Sequence of chain 1.C:
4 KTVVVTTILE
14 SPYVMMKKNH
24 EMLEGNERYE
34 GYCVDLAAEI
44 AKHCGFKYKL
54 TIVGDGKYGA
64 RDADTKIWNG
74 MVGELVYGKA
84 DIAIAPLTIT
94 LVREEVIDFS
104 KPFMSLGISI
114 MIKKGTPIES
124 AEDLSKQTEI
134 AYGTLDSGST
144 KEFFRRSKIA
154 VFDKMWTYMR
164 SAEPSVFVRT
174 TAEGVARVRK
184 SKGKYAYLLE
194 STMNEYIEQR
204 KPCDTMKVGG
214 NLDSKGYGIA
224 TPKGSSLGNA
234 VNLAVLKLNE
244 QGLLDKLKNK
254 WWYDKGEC

This small molecule binds to this protein.
Small molecule (SMILES): N[C@@H](Cn1oc(=O)[nH]c1=O)C(=O)O

Binding-site contacts:
Ligand atom O19 contacts residue LEU192 of chain 1.C at 3.5 Å.
Ligand atom C03 contacts residue LEU138 of chain 1.C at 3.9 Å (hydrophobic).
Ligand atom O17 contacts residue TYR61 of chain 1.C at 3.4 Å.
Ligand atom C02 contacts residue THR91 of chain 1.C at 3.4 Å.
Ligand atom O16 contacts residue ARG96 of chain 1.C at 2.8 Å (salt-bridge).
Ligand atom O16 contacts residue LEU90 of chain 1.C at 3.5 Å.
Ligand atom C01 contacts residue THR91 of chain 1.C at 3.6 Å.
Ligand atom N14 contacts residue LEU138 of chain 1.C at 3.4 Å.
Ligand atom O19 contacts residue GLU193 of chain 1.C at 2.9 Å (salt-bridge).
Ligand atom O17 contacts residue ARG96 of chain 1.C at 2.8 Å (salt-bridge).
Ligand atom NP3 contacts residue GLU193 of chain 1.C at 2.9 Å (salt-bridge).
Ligand atom O16 contacts residue PRO89 of chain 1.C at 3.6 Å (h-bond).
Ligand atom C04 contacts residue THR143 of chain 1.C at 3.3 Å.
Ligand atom C01 contacts residue TYR61 of chain 1.C at 3.5 Å (hydrophobic).
Ligand atom O20 contacts residue LEU138 of chain 1.C at 3.9 Å.
Ligand atom NP3 contacts residue TYR61 of chain 1.C at 3.8 Å.
Ligand atom O20 contacts residue MET196 of chain 1.C at 3.5 Å.
Ligand atom C05 contacts residue THR143 of chain 1.C at 3.9 Å.
Ligand atom C01 contacts residue SER142 of chain 1.C at 3.3 Å.
Ligand atom O17 contacts residue GLY141 of chain 1.C at 3.3 Å.
Ligand atom O18 contacts residue SER142 of chain 1.C at 3.2 Å (h-bond).
Ligand atom O18 contacts residue THR143 of chain 1.C at 3.0 Å (h-bond).
Ligand atom C05 contacts residue GLU193 of chain 1.C at 3.6 Å.
Ligand atom NP3 contacts residue THR91 of chain 1.C at 2.9 Å (h-bond).
Ligand atom N15 contacts residue THR143 of chain 1.C at 2.8 Å (h-bond).
Ligand atom NP3 contacts residue PRO89 of chain 1.C at 2.7 Å (h-bond).
Ligand atom C01 contacts residue ARG96 of chain 1.C at 3.4 Å.
Ligand atom O20 contacts residue GLU193 of chain 1.C at 3.4 Å (salt-bridge).
Ligand atom N15 contacts residue GLU193 of chain 1.C at 3.9 Å.
Ligand atom C03 contacts residue TYR61 of chain 1.C at 3.3 Å (hydrophobic).
Ligand atom O19 contacts residue MET196 of chain 1.C at 3.9 Å.
Ligand atom C02 contacts residue GLU193 of chain 1.C at 3.3 Å.
Ligand atom O17 contacts residue SER142 of chain 1.C at 2.9 Å (h-bond).
Ligand atom NP3 contacts residue TYR220 of chain 1.C at 3.7 Å.
Ligand atom O16 contacts residue TYR61 of chain 1.C at 3.4 Å.
Ligand atom O16 contacts residue THR91 of chain 1.C at 2.9 Å (h-bond).
Ligand atom C04 contacts residue LEU138 of chain 1.C at 3.8 Å (hydrophobic).
Ligand atom C02 contacts residue TYR61 of chain 1.C at 3.9 Å (hydrophobic).
Ligand atom C02 contacts residue SER142 of chain 1.C at 3.3 Å.
Ligand atom O18 contacts residue GLY141 of chain 1.C at 3.5 Å.